Sequence of chain 1.A:
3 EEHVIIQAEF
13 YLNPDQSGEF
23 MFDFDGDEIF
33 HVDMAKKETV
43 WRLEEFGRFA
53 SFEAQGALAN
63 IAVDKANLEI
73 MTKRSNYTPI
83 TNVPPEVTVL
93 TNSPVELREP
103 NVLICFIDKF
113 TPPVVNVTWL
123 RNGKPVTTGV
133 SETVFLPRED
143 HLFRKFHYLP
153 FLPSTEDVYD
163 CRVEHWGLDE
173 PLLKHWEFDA

Binding-site contacts:
Ligand atom C2 contacts residue ASN78 of chain 1.A at 2.5 Å.
Ligand atom C4 contacts residue ASN78 of chain 1.A at 4.2 Å.
Ligand atom O7 contacts residue ASN78 of chain 1.A at 3.8 Å.
Ligand atom N2 contacts residue ASN78 of chain 1.A at 2.9 Å (h-bond).
Ligand atom O5 contacts residue ASN78 of chain 1.A at 2.4 Å (h-bond).
Ligand atom C1 contacts residue ASN78 of chain 1.A at 1.5 Å.
Ligand atom C7 contacts residue ASN78 of chain 1.A at 3.8 Å.
Ligand atom C5 contacts residue ASN78 of chain 1.A at 3.7 Å.
Ligand atom C3 contacts residue ASN78 of chain 1.A at 3.8 Å.

A protein and the small-molecule ligand that binds it are described below.
Small molecule (SMILES): CC(=O)N[C@@H]1[C@@H](O)[C@H](O)[C@@H](CO)O[C@H]1O